Binding-site contacts:
Ligand atom C81 contacts residue ILE845 of chain 1.A at 4.2 Å (hydrophobic).
Ligand atom O82 contacts residue ILE845 of chain 1.A at 4.0 Å.
Ligand atom C81 contacts residue GLY844 of chain 1.A at 3.2 Å.
Ligand atom C19 contacts residue THR849 of chain 1.A at 4.2 Å.
Ligand atom C85 contacts residue GLY841 of chain 1.A at 4.4 Å.
Ligand atom C02 contacts residue LEU840 of chain 1.A at 4.4 Å (hydrophobic).
Ligand atom C81 contacts residue SER848 of chain 1.A at 3.4 Å.
Ligand atom C85 contacts residue LEU840 of chain 1.A at 3.8 Å (hydrophobic).
Ligand atom C11 contacts residue ILE845 of chain 1.A at 4.2 Å (hydrophobic).
Ligand atom C02 contacts residue GLY841 of chain 1.A at 4.3 Å.
Ligand atom C17 contacts residue ILE845 of chain 1.A at 4.4 Å (hydrophobic).
Ligand atom C18 contacts residue THR849 of chain 1.A at 4.3 Å.

The small molecule below binds the protein below.
Small molecule (SMILES): C[C@@H]1CC[C@@]2(OC1)O[C@H]1[C@@H](O)[C@H]3[C@@H]4CC[C@H]5C[C@@H](O[C@@H]6O[C@H](CO)[C@H](O[C@@H]7O[C@H](CO)[C@@H](O)[C@H](O[C@@H]8OC[C@@H](O)[C@H](O)[C@H]8O)[C@H]7O[C@@H]7O[C@H](CO)[C@H](O)[C@H](O[C@@H]8O[C@H](CO)[C@@H](O)[C@H](O)[C@H]8O)[C@H]7O)[C@H](O)[C@H]6O)[C@H](O)C[C@]5(C)[C@H]4CC[C@]3(C)[C@H]1[C@@H]2C

Sequence of chain 1.A:
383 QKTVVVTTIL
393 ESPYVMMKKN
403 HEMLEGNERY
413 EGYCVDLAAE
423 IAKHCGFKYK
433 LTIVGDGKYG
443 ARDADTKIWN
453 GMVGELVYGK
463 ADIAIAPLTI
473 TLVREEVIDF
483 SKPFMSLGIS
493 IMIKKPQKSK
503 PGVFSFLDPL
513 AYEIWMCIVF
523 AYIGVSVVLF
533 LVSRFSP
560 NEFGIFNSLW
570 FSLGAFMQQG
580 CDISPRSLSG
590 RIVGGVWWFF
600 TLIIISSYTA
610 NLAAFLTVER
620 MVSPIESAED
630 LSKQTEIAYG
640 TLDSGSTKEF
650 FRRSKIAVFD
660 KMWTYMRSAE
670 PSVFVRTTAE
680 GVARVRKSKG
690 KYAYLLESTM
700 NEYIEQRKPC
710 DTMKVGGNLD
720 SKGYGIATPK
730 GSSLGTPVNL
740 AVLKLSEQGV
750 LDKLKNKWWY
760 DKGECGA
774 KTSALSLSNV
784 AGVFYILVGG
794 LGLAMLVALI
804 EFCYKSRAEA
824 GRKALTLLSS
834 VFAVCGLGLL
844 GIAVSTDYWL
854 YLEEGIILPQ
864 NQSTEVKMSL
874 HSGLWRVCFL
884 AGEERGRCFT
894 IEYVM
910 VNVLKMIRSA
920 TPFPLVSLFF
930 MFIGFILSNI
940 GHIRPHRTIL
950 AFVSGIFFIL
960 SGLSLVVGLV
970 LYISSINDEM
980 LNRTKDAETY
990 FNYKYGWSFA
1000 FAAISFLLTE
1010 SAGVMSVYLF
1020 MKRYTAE